Sequence of chain 4.O:
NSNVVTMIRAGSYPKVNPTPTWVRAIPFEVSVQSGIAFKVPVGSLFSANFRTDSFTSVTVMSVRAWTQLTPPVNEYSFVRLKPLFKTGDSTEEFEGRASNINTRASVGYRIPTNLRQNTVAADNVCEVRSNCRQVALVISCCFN

A protein and the small-molecule ligand that binds it are described below.
Small molecule (SMILES): CO[P](=O)(O)O[C@H]1[C@@H](O)[C@H](n2ccc(=O)[nH]c2=O)O[C@@H]1COP(=O)(O)O

Sequence of chain 4.A:
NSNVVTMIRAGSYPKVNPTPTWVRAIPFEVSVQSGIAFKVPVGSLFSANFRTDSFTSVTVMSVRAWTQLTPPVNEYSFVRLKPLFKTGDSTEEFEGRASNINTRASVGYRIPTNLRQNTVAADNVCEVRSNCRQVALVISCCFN

Binding-site contacts:
Ligand atom C6 contacts residue ARG125 of chain 4.A at 3.6 Å.
Ligand atom N1 contacts residue ASN16 of chain 4.O at 4.4 Å.
Ligand atom C5 contacts residue THR21 of chain 4.O at 4.5 Å.
Ligand atom OP1 contacts residue ARG125 of chain 4.A at 2.8 Å (salt-bridge).
Ligand atom C4 contacts residue ARG125 of chain 4.A at 3.7 Å.
Ligand atom N1 contacts residue ARG125 of chain 4.A at 3.8 Å.
Ligand atom N3 contacts residue SER17 of chain 4.O at 4.4 Å.
Ligand atom P contacts residue ILE23 of chain 4.O at 4.2 Å.
Ligand atom OP2 contacts residue ILE23 of chain 4.O at 4.0 Å.
Ligand atom O2 contacts residue ASN16 of chain 4.O at 2.7 Å (h-bond).
Ligand atom C2' contacts residue ARG125 of chain 4.A at 3.8 Å.
Ligand atom OP2 contacts residue ARG131 of chain 4.A at 3.8 Å.
Ligand atom N3 contacts residue ASN16 of chain 4.O at 2.8 Å (h-bond).
Ligand atom O2 contacts residue ARG125 of chain 4.A at 4.1 Å.
Ligand atom P contacts residue ARG125 of chain 4.A at 3.7 Å.
Ligand atom O4 contacts residue ASN16 of chain 4.O at 4.3 Å.
Ligand atom C5' contacts residue ARG131 of chain 4.A at 3.5 Å.
Ligand atom O4 contacts residue SER17 of chain 4.O at 3.2 Å.
Ligand atom O5' contacts residue ARG131 of chain 4.A at 3.0 Å (salt-bridge).
Ligand atom C4' contacts residue ARG125 of chain 4.A at 4.3 Å.
Ligand atom OP3 contacts residue SER77 of chain 4.A at 4.3 Å.
Ligand atom O5' contacts residue ARG125 of chain 4.A at 3.1 Å (salt-bridge).
Ligand atom P contacts residue ARG131 of chain 4.A at 3.6 Å.
Ligand atom N3 contacts residue ARG125 of chain 4.A at 3.7 Å.
Ligand atom OP1 contacts residue ARG131 of chain 4.A at 3.4 Å (salt-bridge).
Ligand atom C2 contacts residue ARG125 of chain 4.A at 3.9 Å.
Ligand atom O3' contacts residue ARG125 of chain 4.A at 4.0 Å.
Ligand atom C4 contacts residue SER17 of chain 4.O at 4.1 Å.
Ligand atom O4 contacts residue THR21 of chain 4.O at 4.2 Å.
Ligand atom C1' contacts residue ARG125 of chain 4.A at 4.3 Å.
Ligand atom OP3 contacts residue ARG125 of chain 4.A at 2.7 Å.
Ligand atom O4 contacts residue ARG125 of chain 4.A at 4.0 Å.
Ligand atom OP3 contacts residue ILE23 of chain 4.O at 4.3 Å.
Ligand atom OP2 contacts residue SER77 of chain 4.A at 4.0 Å.
Ligand atom C5 contacts residue ARG125 of chain 4.A at 3.6 Å.
Ligand atom C3' contacts residue ARG125 of chain 4.A at 3.3 Å.
Ligand atom C5' contacts residue ARG125 of chain 4.A at 4.2 Å.
Ligand atom C2 contacts residue ASN16 of chain 4.O at 3.1 Å.
Ligand atom C4 contacts residue ASN16 of chain 4.O at 4.0 Å.
Ligand atom OP1 contacts residue ILE23 of chain 4.O at 3.7 Å.